Binding-site contacts:
Ligand atom C6 contacts residue HIS158 of chain 30.A at 4.0 Å.
Ligand atom O5 contacts residue ASN154 of chain 30.A at 2.4 Å (h-bond).
Ligand atom C3 contacts residue THR160 of chain 30.A at 3.9 Å.
Ligand atom C8 contacts residue VAL153 of chain 30.A at 4.4 Å (hydrophobic).
Ligand atom C7 contacts residue ASN154 of chain 30.A at 3.0 Å.
Ligand atom C3 contacts residue ASN154 of chain 30.A at 3.9 Å.
Ligand atom N2 contacts residue THR160 of chain 30.A at 3.5 Å.
Ligand atom C1 contacts residue ASN154 of chain 30.A at 1.6 Å.
Ligand atom C7 contacts residue THR160 of chain 30.A at 3.4 Å.
Ligand atom O7 contacts residue ASN154 of chain 30.A at 2.7 Å (h-bond).
Ligand atom C1 contacts residue THR160 of chain 30.A at 3.0 Å.
Ligand atom C8 contacts residue ASN154 of chain 30.A at 4.1 Å.
Ligand atom C2 contacts residue THR160 of chain 30.A at 2.7 Å.
Ligand atom C5 contacts residue THR160 of chain 30.A at 3.7 Å.
Ligand atom C6 contacts residue THR160 of chain 30.A at 3.7 Å.
Ligand atom O3 contacts residue THR160 of chain 30.A at 4.3 Å.
Ligand atom N2 contacts residue ASN154 of chain 30.A at 3.0 Å (h-bond).
Ligand atom O6 contacts residue HIS158 of chain 30.A at 3.4 Å (h-bond).
Ligand atom C2 contacts residue ASN154 of chain 30.A at 2.5 Å.
Ligand atom O5 contacts residue HIS158 of chain 30.A at 3.8 Å.
Ligand atom C5 contacts residue ASN154 of chain 30.A at 3.8 Å.
Ligand atom C4 contacts residue THR160 of chain 30.A at 3.6 Å.
Ligand atom O5 contacts residue THR160 of chain 30.A at 3.2 Å.
Ligand atom C4 contacts residue ASN154 of chain 30.A at 4.3 Å.
Ligand atom C8 contacts residue ILE152 of chain 30.A at 4.3 Å (hydrophobic).
Ligand atom O7 contacts residue ASP161 of chain 30.A at 3.7 Å.
Ligand atom O7 contacts residue THR160 of chain 30.A at 2.5 Å.

The small molecule below binds the protein below.
Small molecule (SMILES): CC(=O)N[C@@H]1[C@@H](O)[C@H](O)[C@@H](CO)O[C@H]1O

Sequence of chain 30.A:
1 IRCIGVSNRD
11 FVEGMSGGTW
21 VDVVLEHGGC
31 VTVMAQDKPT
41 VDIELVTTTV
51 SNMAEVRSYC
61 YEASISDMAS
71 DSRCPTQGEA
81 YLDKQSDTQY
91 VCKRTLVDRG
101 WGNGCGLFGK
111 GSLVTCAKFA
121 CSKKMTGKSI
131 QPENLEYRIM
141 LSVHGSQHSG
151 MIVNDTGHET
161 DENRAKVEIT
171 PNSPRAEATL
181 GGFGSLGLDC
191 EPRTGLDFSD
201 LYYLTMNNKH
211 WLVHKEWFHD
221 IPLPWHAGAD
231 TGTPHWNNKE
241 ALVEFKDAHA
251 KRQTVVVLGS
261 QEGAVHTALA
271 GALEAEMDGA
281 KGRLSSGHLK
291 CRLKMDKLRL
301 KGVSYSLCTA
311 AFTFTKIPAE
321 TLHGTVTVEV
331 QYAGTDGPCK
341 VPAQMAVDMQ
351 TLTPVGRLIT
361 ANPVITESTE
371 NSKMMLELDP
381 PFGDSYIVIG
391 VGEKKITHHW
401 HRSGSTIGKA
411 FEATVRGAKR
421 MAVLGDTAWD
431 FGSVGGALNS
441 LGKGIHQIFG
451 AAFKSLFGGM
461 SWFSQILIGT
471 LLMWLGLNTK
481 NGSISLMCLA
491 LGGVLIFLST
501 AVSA